Sequence of chain 1.E:
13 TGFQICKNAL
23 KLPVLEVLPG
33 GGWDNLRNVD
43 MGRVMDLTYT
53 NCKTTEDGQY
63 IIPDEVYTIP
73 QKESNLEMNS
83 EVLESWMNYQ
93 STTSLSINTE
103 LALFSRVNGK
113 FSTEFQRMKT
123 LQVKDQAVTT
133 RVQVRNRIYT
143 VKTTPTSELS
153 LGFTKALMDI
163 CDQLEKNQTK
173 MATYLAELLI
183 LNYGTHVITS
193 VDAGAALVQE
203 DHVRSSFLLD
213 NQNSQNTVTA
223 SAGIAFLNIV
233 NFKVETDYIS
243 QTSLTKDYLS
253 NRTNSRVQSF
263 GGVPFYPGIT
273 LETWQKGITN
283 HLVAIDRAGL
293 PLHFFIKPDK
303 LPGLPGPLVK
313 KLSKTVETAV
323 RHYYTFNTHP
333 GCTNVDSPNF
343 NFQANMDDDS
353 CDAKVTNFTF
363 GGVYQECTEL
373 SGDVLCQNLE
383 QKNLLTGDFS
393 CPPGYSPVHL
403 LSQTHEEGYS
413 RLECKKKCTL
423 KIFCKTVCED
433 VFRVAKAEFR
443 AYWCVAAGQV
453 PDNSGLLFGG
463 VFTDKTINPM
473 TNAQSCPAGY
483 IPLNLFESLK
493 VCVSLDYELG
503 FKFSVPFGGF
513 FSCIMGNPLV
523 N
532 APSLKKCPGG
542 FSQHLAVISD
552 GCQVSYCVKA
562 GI

A small-molecule ligand and the protein it binds are described below.
Small molecule (SMILES): CC(=O)N[C@@H]1[C@@H](O)[C@H](O)[C@@H](CO)O[C@H]1O

Binding-site contacts:
Ligand atom C2 contacts residue ASN253 of chain 1.E at 2.5 Å.
Ligand atom N2 contacts residue VAL205 of chain 1.E at 4.1 Å.
Ligand atom N2 contacts residue SER207 of chain 1.E at 3.4 Å (h-bond).
Ligand atom C4 contacts residue ASN253 of chain 1.E at 4.2 Å.
Ligand atom O6 contacts residue LEU251 of chain 1.E at 3.8 Å.
Ligand atom O3 contacts residue SER207 of chain 1.E at 3.9 Å.
Ligand atom C5 contacts residue ASN253 of chain 1.E at 3.6 Å.
Ligand atom O5 contacts residue LEU251 of chain 1.E at 4.3 Å.
Ligand atom C1 contacts residue SER207 of chain 1.E at 4.1 Å.
Ligand atom C6 contacts residue LEU251 of chain 1.E at 3.7 Å (hydrophobic).
Ligand atom C8 contacts residue THR255 of chain 1.E at 4.5 Å.
Ligand atom C3 contacts residue SER207 of chain 1.E at 4.1 Å.
Ligand atom C7 contacts residue ASN253 of chain 1.E at 3.5 Å.
Ligand atom O7 contacts residue ASN253 of chain 1.E at 3.7 Å.
Ligand atom C1 contacts residue ASN253 of chain 1.E at 1.4 Å.
Ligand atom C3 contacts residue ASN253 of chain 1.E at 3.8 Å.
Ligand atom C7 contacts residue VAL205 of chain 1.E at 4.4 Å (hydrophobic).
Ligand atom O5 contacts residue ASN253 of chain 1.E at 2.4 Å (h-bond).
Ligand atom C2 contacts residue SER207 of chain 1.E at 3.2 Å.
Ligand atom C8 contacts residue VAL205 of chain 1.E at 3.6 Å (hydrophobic).
Ligand atom N2 contacts residue ASN253 of chain 1.E at 2.9 Å (h-bond).